Binding-site contacts:
Ligand atom F35 contacts residue SER106 of chain 1.B at 3.3 Å.
Ligand atom C28 contacts residue PHE140 of chain 1.B at 3.8 Å (hydrophobic).
Ligand atom F36 contacts residue LEU270 of chain 1.B at 3.4 Å.
Ligand atom C28 contacts residue GLN144 of chain 1.B at 3.9 Å.
Ligand atom F41 contacts residue LEU65 of chain 1.B at 3.6 Å.
Ligand atom C03 contacts residue TRP158 of chain 1.B at 3.8 Å (hydrophobic).
Ligand atom F40 contacts residue LEU68 of chain 1.B at 3.8 Å.
Ligand atom S12 contacts residue GLN144 of chain 1.B at 3.5 Å (h-bond).
Ligand atom F21 contacts residue TRP158 of chain 1.B at 3.3 Å.
Ligand atom F21 contacts residue LEU183 of chain 1.B at 3.0 Å.
Ligand atom C02 contacts residue TRP158 of chain 1.B at 3.5 Å (hydrophobic).
Ligand atom F20 contacts residue LEU68 of chain 1.B at 3.2 Å.
Ligand atom O13 contacts residue GLN144 of chain 1.B at 3.1 Å (h-bond).
Ligand atom F37 contacts residue MET102 of chain 1.B at 3.0 Å.
Ligand atom N15 contacts residue GLN144 of chain 1.B at 3.5 Å (h-bond).
Ligand atom C03 contacts residue PHE147 of chain 1.B at 3.7 Å (hydrophobic).
Ligand atom O13 contacts residue HIS186 of chain 1.B at 3.0 Å (h-bond).
Ligand atom C05 contacts residue MET102 of chain 1.B at 3.5 Å (hydrophobic).
Ligand atom O13 contacts residue PHE147 of chain 1.B at 3.9 Å.
Ligand atom C04 contacts residue TYR165 of chain 1.B at 3.4 Å (hydrophobic).
Ligand atom F22 contacts residue MET182 of chain 1.B at 3.4 Å.
Ligand atom C16 contacts residue TRP158 of chain 1.B at 3.6 Å (hydrophobic).
Ligand atom C02 contacts residue PHE147 of chain 1.B at 3.7 Å (hydrophobic).
Ligand atom F39 contacts residue ILE273 of chain 1.B at 3.2 Å.
Ligand atom C19 contacts residue TRP158 of chain 1.B at 3.8 Å (hydrophobic).
Ligand atom O42 contacts residue HIS266 of chain 1.B at 2.7 Å (h-bond).
Ligand atom F36 contacts residue PHE279 of chain 1.B at 3.1 Å.
Ligand atom O13 contacts residue TRP158 of chain 1.B at 3.4 Å.
Ligand atom O14 contacts residue GLN144 of chain 1.B at 2.6 Å (h-bond).
Ligand atom F37 contacts residue LEU99 of chain 1.B at 3.7 Å.
Ligand atom F20 contacts residue LEU183 of chain 1.B at 3.8 Å.
Ligand atom O14 contacts residue PHE147 of chain 1.B at 3.5 Å.
Ligand atom F20 contacts residue TRP158 of chain 1.B at 3.9 Å.
Ligand atom F39 contacts residue LEU270 of chain 1.B at 3.4 Å.
Ligand atom C19 contacts residue LEU68 of chain 1.B at 3.8 Å (hydrophobic).
Ligand atom F35 contacts residue MET102 of chain 1.B at 3.8 Å.
Ligand atom O42 contacts residue LEU270 of chain 1.B at 3.5 Å.
Ligand atom C03 contacts residue TYR165 of chain 1.B at 3.7 Å (hydrophobic).
Ligand atom F22 contacts residue LEU68 of chain 1.B at 3.2 Å.
Ligand atom C27 contacts residue HIS266 of chain 1.B at 3.3 Å.

The small molecule below binds the protein below.
Small molecule (SMILES): O=S(=O)(c1ccccc1)N(CC(F)(F)F)c1ccc(C(O)(C(F)(F)F)C(F)(F)F)cc1

Sequence of chain 1.B:
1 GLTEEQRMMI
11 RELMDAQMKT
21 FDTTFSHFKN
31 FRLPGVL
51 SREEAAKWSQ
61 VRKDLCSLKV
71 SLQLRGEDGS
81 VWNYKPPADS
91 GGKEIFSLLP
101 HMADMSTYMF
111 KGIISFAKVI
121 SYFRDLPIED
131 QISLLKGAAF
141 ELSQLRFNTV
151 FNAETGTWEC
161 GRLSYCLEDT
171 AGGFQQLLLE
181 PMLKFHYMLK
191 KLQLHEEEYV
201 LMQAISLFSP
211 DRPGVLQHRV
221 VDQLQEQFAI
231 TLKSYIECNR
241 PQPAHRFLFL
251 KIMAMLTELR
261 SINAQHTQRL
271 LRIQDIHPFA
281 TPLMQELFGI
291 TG